Sequence of chain 1.A:
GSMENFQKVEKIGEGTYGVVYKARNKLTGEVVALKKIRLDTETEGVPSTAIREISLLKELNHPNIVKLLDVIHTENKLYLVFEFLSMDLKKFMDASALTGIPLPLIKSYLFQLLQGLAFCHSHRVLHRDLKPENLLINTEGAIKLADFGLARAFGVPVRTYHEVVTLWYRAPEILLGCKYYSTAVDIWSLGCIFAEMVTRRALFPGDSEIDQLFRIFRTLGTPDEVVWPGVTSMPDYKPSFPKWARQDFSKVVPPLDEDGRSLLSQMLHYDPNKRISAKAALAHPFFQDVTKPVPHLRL

The small molecule below binds the protein below.
Small molecule (SMILES): O=C1N=C(NCc2cccs2)S/C1=C/c1ccc2ncccc2c1

Binding-site contacts:
Ligand atom S2 contacts residue VAL20 of chain 1.A at 3.9 Å.
Ligand atom O1 contacts residue LEU136 of chain 1.A at 3.2 Å.
Ligand atom S2 contacts residue GLY13 of chain 1.A at 4.0 Å.
Ligand atom N3 contacts residue ASN134 of chain 1.A at 3.8 Å.
Ligand atom C3 contacts residue ALA33 of chain 1.A at 4.0 Å (hydrophobic).
Ligand atom C6 contacts residue VAL66 of chain 1.A at 4.0 Å (hydrophobic).
Ligand atom N1 contacts residue PHE84 of chain 1.A at 3.6 Å.
Ligand atom C6 contacts residue LEU136 of chain 1.A at 3.5 Å (hydrophobic).
Ligand atom C1 contacts residue ALA33 of chain 1.A at 3.9 Å (hydrophobic).
Ligand atom C5 contacts residue ALA33 of chain 1.A at 3.6 Å (hydrophobic).
Ligand atom C5 contacts residue LEU136 of chain 1.A at 3.5 Å (hydrophobic).
Ligand atom C18 contacts residue ASN134 of chain 1.A at 3.4 Å.
Ligand atom C22 contacts residue GLU133 of chain 1.A at 4.0 Å.
Ligand atom C21 contacts residue ILE12 of chain 1.A at 3.9 Å (hydrophobic).
Ligand atom S2 contacts residue GLU14 of chain 1.A at 3.5 Å (salt-bridge).
Ligand atom C19 contacts residue GLU133 of chain 1.A at 3.8 Å.
Ligand atom C8 contacts residue ILE12 of chain 1.A at 3.9 Å (hydrophobic).
Ligand atom C9 contacts residue LEU85 of chain 1.A at 3.2 Å (hydrophobic).
Ligand atom S1 contacts residue VAL20 of chain 1.A at 4.0 Å.
Ligand atom N3 contacts residue ASP147 of chain 1.A at 2.8 Å (salt-bridge).
Ligand atom N1 contacts residue LEU85 of chain 1.A at 3.0 Å (h-bond).
Ligand atom C1 contacts residue LEU136 of chain 1.A at 3.7 Å (hydrophobic).
Ligand atom S1 contacts residue LYS35 of chain 1.A at 3.3 Å (salt-bridge).
Ligand atom C15 contacts residue ASP147 of chain 1.A at 3.8 Å.
Ligand atom C18 contacts residue ASP147 of chain 1.A at 3.4 Å.
Ligand atom C18 contacts residue GLY15 of chain 1.A at 3.7 Å.
Ligand atom C2 contacts residue VAL20 of chain 1.A at 3.8 Å (hydrophobic).
Ligand atom C5 contacts residue GLU83 of chain 1.A at 3.2 Å.
Ligand atom C2 contacts residue LEU136 of chain 1.A at 4.0 Å (hydrophobic).
Ligand atom C9 contacts residue PHE84 of chain 1.A at 3.3 Å (hydrophobic).
Ligand atom C6 contacts residue PHE82 of chain 1.A at 3.7 Å (hydrophobic).
Ligand atom C4 contacts residue ALA33 of chain 1.A at 3.8 Å (hydrophobic).
Ligand atom C8 contacts residue PHE84 of chain 1.A at 3.5 Å (hydrophobic).
Ligand atom N3 contacts residue GLY15 of chain 1.A at 3.9 Å.
Ligand atom C6 contacts residue ALA33 of chain 1.A at 3.7 Å (hydrophobic).
Ligand atom C4 contacts residue LEU136 of chain 1.A at 3.7 Å (hydrophobic).
Ligand atom C3 contacts residue LEU136 of chain 1.A at 4.0 Å (hydrophobic).
Ligand atom C7 contacts residue ILE12 of chain 1.A at 3.8 Å (hydrophobic).
Ligand atom C22 contacts residue ASP88 of chain 1.A at 3.3 Å.
Ligand atom C23 contacts residue GLU133 of chain 1.A at 3.0 Å.